A protein and the small-molecule ligand that binds it are described below.
Small molecule (SMILES): O=c1cc(-c2ccccc2)c2ccc(O)c(O)c2o1

Binding-site contacts:
Ligand atom C2 contacts residue TRP40 of chain 1.A at 3.8 Å (hydrophobic).
Ligand atom O10 contacts residue GLU201 of chain 1.A at 2.7 Å (salt-bridge).
Ligand atom C4 contacts residue SAM1 of chain 1.C at 3.8 Å.
Ligand atom C4 contacts residue LYS146 of chain 1.A at 3.5 Å.
Ligand atom C6 contacts residue ASN172 of chain 1.A at 3.1 Å.
Ligand atom C24 contacts residue MET42 of chain 1.A at 3.7 Å (hydrophobic).
Ligand atom C5 contacts residue ASN172 of chain 1.A at 3.0 Å.
Ligand atom O10 contacts residue ASN172 of chain 1.A at 3.0 Å (h-bond).
Ligand atom C5 contacts residue MG1 of chain 1.B at 2.9 Å.
Ligand atom C1 contacts residue GLU201 of chain 1.A at 2.8 Å.
Ligand atom C1 contacts residue MET42 of chain 1.A at 3.9 Å (hydrophobic).
Ligand atom C24 contacts residue TRP40 of chain 1.A at 3.7 Å (hydrophobic).
Ligand atom O10 contacts residue MET42 of chain 1.A at 3.6 Å.
Ligand atom O14 contacts residue LYS146 of chain 1.A at 3.0 Å.
Ligand atom O10 contacts residue ASP143 of chain 1.A at 3.8 Å.
Ligand atom C6 contacts residue GLU201 of chain 1.A at 3.0 Å.
Ligand atom O9 contacts residue SAM1 of chain 1.C at 2.8 Å.
Ligand atom C2 contacts residue GLU201 of chain 1.A at 4.0 Å.
Ligand atom C20 contacts residue PRO176 of chain 1.A at 3.6 Å (hydrophobic).
Ligand atom C2 contacts residue MET42 of chain 1.A at 4.0 Å (hydrophobic).
Ligand atom O9 contacts residue ASP143 of chain 1.A at 2.6 Å (salt-bridge).
Ligand atom C11 contacts residue MET42 of chain 1.A at 3.8 Å (hydrophobic).
Ligand atom O15 contacts residue LYS146 of chain 1.A at 3.9 Å.
Ligand atom O10 contacts residue MG1 of chain 1.B at 1.9 Å.
Ligand atom C13 contacts residue LYS146 of chain 1.A at 3.6 Å.
Ligand atom C1 contacts residue ASN172 of chain 1.A at 3.6 Å.
Ligand atom C6 contacts residue MG1 of chain 1.B at 2.8 Å.
Ligand atom O9 contacts residue ASN172 of chain 1.A at 2.6 Å (h-bond).
Ligand atom C6 contacts residue MET42 of chain 1.A at 3.9 Å (hydrophobic).
Ligand atom O9 contacts residue MG1 of chain 1.B at 2.4 Å.
Ligand atom C5 contacts residue ASP143 of chain 1.A at 3.8 Å.
Ligand atom O9 contacts residue LYS146 of chain 1.A at 2.6 Å (salt-bridge).
Ligand atom O15 contacts residue TRP145 of chain 1.A at 2.8 Å.
Ligand atom C13 contacts residue TRP145 of chain 1.A at 3.8 Å (hydrophobic).
Ligand atom C11 contacts residue PRO176 of chain 1.A at 3.7 Å (hydrophobic).
Ligand atom O14 contacts residue SAM1 of chain 1.C at 3.7 Å.
Ligand atom C5 contacts residue SAM1 of chain 1.C at 3.4 Å.
Ligand atom C18 contacts residue PRO176 of chain 1.A at 4.0 Å (hydrophobic).
Ligand atom C5 contacts residue LYS146 of chain 1.A at 3.4 Å.
Ligand atom O10 contacts residue ASP171 of chain 1.A at 3.2 Å (salt-bridge).

Sequence of chain 1.A:
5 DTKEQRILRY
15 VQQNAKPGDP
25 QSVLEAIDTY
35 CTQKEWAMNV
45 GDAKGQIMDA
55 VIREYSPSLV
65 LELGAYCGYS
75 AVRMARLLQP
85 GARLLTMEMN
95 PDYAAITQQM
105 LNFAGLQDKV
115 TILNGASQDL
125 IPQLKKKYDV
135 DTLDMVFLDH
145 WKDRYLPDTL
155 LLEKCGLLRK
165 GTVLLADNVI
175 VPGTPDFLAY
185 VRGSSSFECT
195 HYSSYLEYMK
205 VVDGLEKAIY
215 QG